This small molecule binds to this protein.
Small molecule (SMILES): CC(C)C[C@H](NC(=O)[C@H](Cc1ccccc1)N=[N+]=[N-])C(=O)N[C@@H](CO)C(=O)N[C@H](CCS(C)(=O)=O)Cc1ccc(CN)cc1

Sequence of chain 1.V:
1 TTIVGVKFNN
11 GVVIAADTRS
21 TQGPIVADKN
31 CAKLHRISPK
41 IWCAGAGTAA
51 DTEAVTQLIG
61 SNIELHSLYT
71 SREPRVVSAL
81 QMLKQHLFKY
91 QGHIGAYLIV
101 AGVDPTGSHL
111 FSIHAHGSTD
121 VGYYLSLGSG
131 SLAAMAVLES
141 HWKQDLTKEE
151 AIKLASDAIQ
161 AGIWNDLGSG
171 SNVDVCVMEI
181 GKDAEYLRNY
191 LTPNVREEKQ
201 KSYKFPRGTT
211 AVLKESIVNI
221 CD

Sequence of chain 1.W:
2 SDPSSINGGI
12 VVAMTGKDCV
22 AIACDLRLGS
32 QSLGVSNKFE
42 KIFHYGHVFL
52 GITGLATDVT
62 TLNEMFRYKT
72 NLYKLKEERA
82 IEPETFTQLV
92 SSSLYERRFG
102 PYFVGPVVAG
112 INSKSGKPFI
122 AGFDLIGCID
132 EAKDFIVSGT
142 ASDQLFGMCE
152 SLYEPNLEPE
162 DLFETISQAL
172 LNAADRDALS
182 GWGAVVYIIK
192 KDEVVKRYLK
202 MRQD

Binding-site contacts:
Ligand atom C43 contacts residue GLN22 of chain 1.V at 3.7 Å.
Ligand atom C16 contacts residue LYS33 of chain 1.V at 3.7 Å.
Ligand atom N14 contacts residue THR1 of chain 1.V at 3.6 Å.
Ligand atom O29 contacts residue GLY47 of chain 1.V at 3.7 Å.
Ligand atom C15 contacts residue THR1 of chain 1.V at 2.4 Å.
Ligand atom C12 contacts residue THR21 of chain 1.V at 3.8 Å.
Ligand atom C18 contacts residue GLY45 of chain 1.V at 3.5 Å.
Ligand atom N53 contacts residue GLN22 of chain 1.V at 2.8 Å (h-bond).
Ligand atom O30 contacts residue GLY128 of chain 1.V at 3.7 Å.
Ligand atom C25 contacts residue THR1 of chain 1.V at 1.4 Å.
Ligand atom C56 contacts residue LEU126 of chain 1.W at 3.7 Å (hydrophobic).
Ligand atom C10 contacts residue THR21 of chain 1.V at 3.7 Å.
Ligand atom O33 contacts residue GLY47 of chain 1.V at 3.2 Å (h-bond).
Ligand atom C42 contacts residue CYS129 of chain 1.W at 3.6 Å (hydrophobic).
Ligand atom N11 contacts residue THR21 of chain 1.V at 3.0 Å (h-bond).
Ligand atom C16 contacts residue THR1 of chain 1.V at 2.8 Å.
Ligand atom O44 contacts residue GLN22 of chain 1.V at 3.5 Å.
Ligand atom N14 contacts residue GLY47 of chain 1.V at 3.6 Å (h-bond).
Ligand atom C12 contacts residue GLY47 of chain 1.V at 3.7 Å.
Ligand atom O31 contacts residue THR21 of chain 1.V at 2.8 Å (h-bond).
Ligand atom N8 contacts residue ASP125 of chain 1.W at 3.0 Å (salt-bridge).
Ligand atom C26 contacts residue THR1 of chain 1.V at 2.5 Å.
Ligand atom O39 contacts residue ALA49 of chain 1.V at 3.1 Å (h-bond).
Ligand atom N52 contacts residue GLN22 of chain 1.V at 3.3 Å (h-bond).
Ligand atom C57 contacts residue LEU126 of chain 1.W at 3.6 Å (hydrophobic).
Ligand atom C26 contacts residue GLY47 of chain 1.V at 3.6 Å.
Ligand atom C23 contacts residue SER20 of chain 1.V at 3.5 Å.
Ligand atom C60 contacts residue THR48 of chain 1.V at 3.7 Å.
Ligand atom C9 contacts residue THR21 of chain 1.V at 3.6 Å.
Ligand atom C24 contacts residue SER20 of chain 1.V at 3.7 Å.
Ligand atom C23 contacts residue CYS31 of chain 1.V at 3.5 Å (hydrophobic).
Ligand atom C17 contacts residue LYS33 of chain 1.V at 3.8 Å.
Ligand atom C16 contacts residue GLY45 of chain 1.V at 3.6 Å.
Ligand atom C43 contacts residue ALA27 of chain 1.V at 3.4 Å (hydrophobic).
Ligand atom O30 contacts residue SER129 of chain 1.V at 2.9 Å (h-bond).
Ligand atom N22 contacts residue GLU53 of chain 1.V at 2.7 Å (salt-bridge).
Ligand atom S27 contacts residue THR1 of chain 1.V at 3.7 Å.
Ligand atom O30 contacts residue THR1 of chain 1.V at 3.3 Å (h-bond).
Ligand atom O31 contacts residue SER20 of chain 1.V at 3.4 Å.
Ligand atom C32 contacts residue THR21 of chain 1.V at 3.6 Å.